Sequence of chain 1.B:
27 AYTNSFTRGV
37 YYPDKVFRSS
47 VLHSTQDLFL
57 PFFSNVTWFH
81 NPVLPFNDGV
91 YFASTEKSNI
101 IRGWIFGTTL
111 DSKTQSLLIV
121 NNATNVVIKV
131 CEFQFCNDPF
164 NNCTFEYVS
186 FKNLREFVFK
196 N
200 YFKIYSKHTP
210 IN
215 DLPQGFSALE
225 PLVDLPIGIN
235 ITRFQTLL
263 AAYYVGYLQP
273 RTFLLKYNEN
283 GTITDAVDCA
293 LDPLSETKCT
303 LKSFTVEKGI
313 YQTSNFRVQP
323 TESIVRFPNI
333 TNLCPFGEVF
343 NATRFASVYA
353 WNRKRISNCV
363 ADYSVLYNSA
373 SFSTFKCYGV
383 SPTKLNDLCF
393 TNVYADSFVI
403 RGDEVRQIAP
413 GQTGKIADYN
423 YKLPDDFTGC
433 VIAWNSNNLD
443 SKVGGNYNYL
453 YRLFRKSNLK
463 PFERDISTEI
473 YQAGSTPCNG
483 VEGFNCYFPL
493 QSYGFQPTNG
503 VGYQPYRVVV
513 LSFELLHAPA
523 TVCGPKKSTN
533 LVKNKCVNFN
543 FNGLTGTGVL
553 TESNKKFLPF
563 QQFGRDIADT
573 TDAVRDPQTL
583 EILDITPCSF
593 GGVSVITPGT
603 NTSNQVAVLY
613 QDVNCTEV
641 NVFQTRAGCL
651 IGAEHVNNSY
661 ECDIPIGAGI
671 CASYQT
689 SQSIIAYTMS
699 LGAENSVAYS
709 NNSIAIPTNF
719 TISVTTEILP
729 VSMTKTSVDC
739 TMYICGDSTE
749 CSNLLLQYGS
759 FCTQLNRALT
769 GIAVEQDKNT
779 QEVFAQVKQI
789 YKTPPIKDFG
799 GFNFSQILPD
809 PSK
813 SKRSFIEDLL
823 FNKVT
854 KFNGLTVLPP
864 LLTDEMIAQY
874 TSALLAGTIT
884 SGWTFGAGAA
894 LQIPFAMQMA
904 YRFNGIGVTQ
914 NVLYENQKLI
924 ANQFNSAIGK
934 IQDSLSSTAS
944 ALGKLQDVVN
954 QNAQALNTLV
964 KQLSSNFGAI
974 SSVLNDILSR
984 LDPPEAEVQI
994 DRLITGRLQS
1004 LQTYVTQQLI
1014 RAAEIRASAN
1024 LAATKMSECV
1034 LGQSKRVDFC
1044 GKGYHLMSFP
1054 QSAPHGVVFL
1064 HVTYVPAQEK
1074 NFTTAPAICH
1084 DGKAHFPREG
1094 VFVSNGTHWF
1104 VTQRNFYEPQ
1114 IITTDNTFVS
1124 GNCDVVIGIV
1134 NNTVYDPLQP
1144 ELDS

A small-molecule ligand and the protein it binds are described below.
Small molecule (SMILES): CC(=O)N[C@@H]1[C@@H](O)[C@H](O)[C@@H](CO)O[C@H]1O

Binding-site contacts:
Ligand atom C2 contacts residue ASN234 of chain 1.B at 2.4 Å.
Ligand atom O7 contacts residue ASN234 of chain 1.B at 3.5 Å (h-bond).
Ligand atom C4 contacts residue ASN234 of chain 1.B at 4.2 Å.
Ligand atom O6 contacts residue THR236 of chain 1.B at 3.9 Å.
Ligand atom C3 contacts residue ASN234 of chain 1.B at 3.7 Å.
Ligand atom C5 contacts residue ASN234 of chain 1.B at 3.7 Å.
Ligand atom C7 contacts residue ASN234 of chain 1.B at 3.3 Å.
Ligand atom C8 contacts residue ASN234 of chain 1.B at 4.4 Å.
Ligand atom N2 contacts residue ASN234 of chain 1.B at 2.8 Å (h-bond).
Ligand atom C1 contacts residue ASN234 of chain 1.B at 1.4 Å.
Ligand atom O5 contacts residue ASN234 of chain 1.B at 2.4 Å (h-bond).